Binding-site contacts:
Ligand atom O5 contacts residue ASN1074 of chain 1.B at 2.3 Å (h-bond).
Ligand atom C4 contacts residue ASN1074 of chain 1.B at 4.2 Å.
Ligand atom C2 contacts residue ASN1074 of chain 1.B at 2.5 Å.
Ligand atom C5 contacts residue ASN1074 of chain 1.B at 3.6 Å.
Ligand atom C7 contacts residue ASN1074 of chain 1.B at 4.1 Å.
Ligand atom C3 contacts residue ASN1074 of chain 1.B at 3.8 Å.
Ligand atom N2 contacts residue ASN1074 of chain 1.B at 3.0 Å (h-bond).
Ligand atom C1 contacts residue ASN1074 of chain 1.B at 1.4 Å.

A small-molecule ligand and the protein it binds are described below.
Small molecule (SMILES): CC(=O)N[C@@H]1[C@@H](O)[C@H](O)[C@@H](CO)O[C@H]1O

Sequence of chain 1.B:
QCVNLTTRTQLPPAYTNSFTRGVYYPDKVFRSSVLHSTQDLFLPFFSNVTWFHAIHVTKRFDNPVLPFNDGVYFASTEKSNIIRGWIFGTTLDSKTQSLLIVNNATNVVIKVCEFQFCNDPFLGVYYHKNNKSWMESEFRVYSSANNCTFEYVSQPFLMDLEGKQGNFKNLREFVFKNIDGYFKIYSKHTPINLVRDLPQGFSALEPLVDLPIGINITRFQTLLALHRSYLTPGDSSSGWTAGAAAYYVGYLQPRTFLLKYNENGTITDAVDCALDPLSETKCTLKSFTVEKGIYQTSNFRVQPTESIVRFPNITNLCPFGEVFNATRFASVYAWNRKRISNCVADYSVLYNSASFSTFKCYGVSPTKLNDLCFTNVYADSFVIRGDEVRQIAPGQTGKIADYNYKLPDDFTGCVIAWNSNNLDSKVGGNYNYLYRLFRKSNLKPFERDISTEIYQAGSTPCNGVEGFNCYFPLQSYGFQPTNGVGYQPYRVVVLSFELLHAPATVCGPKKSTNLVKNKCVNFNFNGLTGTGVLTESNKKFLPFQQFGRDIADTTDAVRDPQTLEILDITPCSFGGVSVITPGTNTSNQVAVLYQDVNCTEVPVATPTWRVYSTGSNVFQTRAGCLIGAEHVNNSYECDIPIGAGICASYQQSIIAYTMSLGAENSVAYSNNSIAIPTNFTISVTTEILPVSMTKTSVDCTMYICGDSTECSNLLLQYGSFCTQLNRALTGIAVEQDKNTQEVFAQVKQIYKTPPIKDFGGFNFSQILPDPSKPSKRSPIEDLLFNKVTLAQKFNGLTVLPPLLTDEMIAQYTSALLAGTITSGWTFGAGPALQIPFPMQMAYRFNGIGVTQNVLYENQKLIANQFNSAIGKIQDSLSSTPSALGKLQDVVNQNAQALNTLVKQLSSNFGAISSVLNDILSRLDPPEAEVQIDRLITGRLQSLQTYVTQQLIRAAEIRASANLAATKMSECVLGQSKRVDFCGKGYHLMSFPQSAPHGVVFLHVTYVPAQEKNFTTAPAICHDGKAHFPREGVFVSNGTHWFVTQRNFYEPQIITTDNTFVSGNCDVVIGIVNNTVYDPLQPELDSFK